Sequence of chain 1.A:
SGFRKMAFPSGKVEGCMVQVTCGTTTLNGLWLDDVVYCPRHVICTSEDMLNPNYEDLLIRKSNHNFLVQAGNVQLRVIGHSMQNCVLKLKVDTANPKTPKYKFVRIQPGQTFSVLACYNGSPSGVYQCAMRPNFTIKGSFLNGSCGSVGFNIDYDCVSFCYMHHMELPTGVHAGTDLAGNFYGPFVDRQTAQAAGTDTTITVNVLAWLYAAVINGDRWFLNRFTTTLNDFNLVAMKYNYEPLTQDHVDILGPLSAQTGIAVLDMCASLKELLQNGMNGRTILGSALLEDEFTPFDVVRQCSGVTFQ

A small-molecule ligand and the protein it binds are described below.
Small molecule (SMILES): CC(C)(C)NC(=O)N[C@H](C(=O)N1CC2(CC2)C[C@H]1C(=O)N[C@H](CO)C[C@@H]1CCNC1=O)C(C)(C)C

Binding-site contacts:
Ligand atom N10 contacts residue GLU166 of chain 2.A at 2.9 Å (salt-bridge).
Ligand atom C28 contacts residue LEU167 of chain 2.A at 3.5 Å (hydrophobic).
Ligand atom C29 contacts residue THR190 of chain 2.A at 3.2 Å.
Ligand atom O9 contacts residue GLY143 of chain 2.A at 3.2 Å (h-bond).
Ligand atom O26 contacts residue HIS163 of chain 2.A at 2.6 Å (h-bond).
Ligand atom N16 contacts residue HIS164 of chain 2.A at 2.9 Å (h-bond).
Ligand atom C29 contacts residue MET165 of chain 2.A at 3.7 Å (hydrophobic).
Ligand atom C17 contacts residue CYS145 of chain 2.A at 2.7 Å (hydrophobic).
Ligand atom C14 contacts residue HIS164 of chain 2.A at 3.4 Å.
Ligand atom C24 contacts residue GLU166 of chain 2.A at 3.6 Å.
Ligand atom C9 contacts residue GLU166 of chain 2.A at 3.5 Å.
Ligand atom O26 contacts residue GLU166 of chain 2.A at 3.6 Å.
Ligand atom C12 contacts residue MET165 of chain 2.A at 3.8 Å (hydrophobic).
Ligand atom C29 contacts residue GLN192 of chain 2.A at 3.7 Å.
Ligand atom O26 contacts residue HIS172 of chain 2.A at 3.7 Å.
Ligand atom C8 contacts residue CYS145 of chain 2.A at 1.8 Å (hydrophobic).
Ligand atom C32 contacts residue GLU166 of chain 2.A at 3.9 Å.
Ligand atom C13 contacts residue GLN189 of chain 2.A at 3.6 Å.
Ligand atom O9 contacts residue SER144 of chain 2.A at 3.3 Å (h-bond).
Ligand atom C15 contacts residue HIS164 of chain 2.A at 3.6 Å.
Ligand atom O33 contacts residue MET165 of chain 2.A at 3.3 Å.
Ligand atom N23 contacts residue GLU166 of chain 2.A at 3.1 Å (salt-bridge).
Ligand atom C24 contacts residue HIS163 of chain 2.A at 3.8 Å.
Ligand atom O9 contacts residue CYS145 of chain 2.A at 2.7 Å (h-bond).
Ligand atom C28 contacts residue GLN192 of chain 2.A at 3.8 Å.
Ligand atom N8 contacts residue GLU166 of chain 2.A at 3.2 Å (salt-bridge).
Ligand atom C1 contacts residue MET49 of chain 2.A at 3.7 Å (hydrophobic).
Ligand atom N16 contacts residue CYS145 of chain 2.A at 2.9 Å (h-bond).
Ligand atom O33 contacts residue GLU166 of chain 2.A at 3.0 Å (salt-bridge).
Ligand atom C29 contacts residue GLN189 of chain 2.A at 3.6 Å.
Ligand atom C29 contacts residue ARG188 of chain 2.A at 3.5 Å.
Ligand atom C19 contacts residue CYS145 of chain 2.A at 3.2 Å (hydrophobic).
Ligand atom C34 contacts residue HIS41 of chain 2.A at 3.5 Å.
Ligand atom C28 contacts residue MET165 of chain 2.A at 3.7 Å (hydrophobic).
Ligand atom N8 contacts residue MET165 of chain 2.A at 3.5 Å.
Ligand atom O26 contacts residue PHE140 of chain 2.A at 3.5 Å.
Ligand atom O29 contacts residue GLN189 of chain 2.A at 3.3 Å.
Ligand atom N23 contacts residue PHE140 of chain 2.A at 3.4 Å (h-bond).
Ligand atom C21 contacts residue ASN142 of chain 2.A at 3.8 Å.
Ligand atom C7 contacts residue MET165 of chain 2.A at 3.9 Å (hydrophobic).

Sequence of chain 2.A:
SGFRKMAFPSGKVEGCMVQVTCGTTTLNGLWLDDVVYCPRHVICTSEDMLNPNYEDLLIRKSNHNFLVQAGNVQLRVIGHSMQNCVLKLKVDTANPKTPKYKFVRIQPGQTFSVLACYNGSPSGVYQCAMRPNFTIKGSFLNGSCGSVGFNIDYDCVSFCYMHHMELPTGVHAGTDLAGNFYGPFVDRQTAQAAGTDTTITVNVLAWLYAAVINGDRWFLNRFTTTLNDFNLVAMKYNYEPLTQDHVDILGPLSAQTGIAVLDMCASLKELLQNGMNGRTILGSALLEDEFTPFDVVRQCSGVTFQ